Sequence of chain 1.A:
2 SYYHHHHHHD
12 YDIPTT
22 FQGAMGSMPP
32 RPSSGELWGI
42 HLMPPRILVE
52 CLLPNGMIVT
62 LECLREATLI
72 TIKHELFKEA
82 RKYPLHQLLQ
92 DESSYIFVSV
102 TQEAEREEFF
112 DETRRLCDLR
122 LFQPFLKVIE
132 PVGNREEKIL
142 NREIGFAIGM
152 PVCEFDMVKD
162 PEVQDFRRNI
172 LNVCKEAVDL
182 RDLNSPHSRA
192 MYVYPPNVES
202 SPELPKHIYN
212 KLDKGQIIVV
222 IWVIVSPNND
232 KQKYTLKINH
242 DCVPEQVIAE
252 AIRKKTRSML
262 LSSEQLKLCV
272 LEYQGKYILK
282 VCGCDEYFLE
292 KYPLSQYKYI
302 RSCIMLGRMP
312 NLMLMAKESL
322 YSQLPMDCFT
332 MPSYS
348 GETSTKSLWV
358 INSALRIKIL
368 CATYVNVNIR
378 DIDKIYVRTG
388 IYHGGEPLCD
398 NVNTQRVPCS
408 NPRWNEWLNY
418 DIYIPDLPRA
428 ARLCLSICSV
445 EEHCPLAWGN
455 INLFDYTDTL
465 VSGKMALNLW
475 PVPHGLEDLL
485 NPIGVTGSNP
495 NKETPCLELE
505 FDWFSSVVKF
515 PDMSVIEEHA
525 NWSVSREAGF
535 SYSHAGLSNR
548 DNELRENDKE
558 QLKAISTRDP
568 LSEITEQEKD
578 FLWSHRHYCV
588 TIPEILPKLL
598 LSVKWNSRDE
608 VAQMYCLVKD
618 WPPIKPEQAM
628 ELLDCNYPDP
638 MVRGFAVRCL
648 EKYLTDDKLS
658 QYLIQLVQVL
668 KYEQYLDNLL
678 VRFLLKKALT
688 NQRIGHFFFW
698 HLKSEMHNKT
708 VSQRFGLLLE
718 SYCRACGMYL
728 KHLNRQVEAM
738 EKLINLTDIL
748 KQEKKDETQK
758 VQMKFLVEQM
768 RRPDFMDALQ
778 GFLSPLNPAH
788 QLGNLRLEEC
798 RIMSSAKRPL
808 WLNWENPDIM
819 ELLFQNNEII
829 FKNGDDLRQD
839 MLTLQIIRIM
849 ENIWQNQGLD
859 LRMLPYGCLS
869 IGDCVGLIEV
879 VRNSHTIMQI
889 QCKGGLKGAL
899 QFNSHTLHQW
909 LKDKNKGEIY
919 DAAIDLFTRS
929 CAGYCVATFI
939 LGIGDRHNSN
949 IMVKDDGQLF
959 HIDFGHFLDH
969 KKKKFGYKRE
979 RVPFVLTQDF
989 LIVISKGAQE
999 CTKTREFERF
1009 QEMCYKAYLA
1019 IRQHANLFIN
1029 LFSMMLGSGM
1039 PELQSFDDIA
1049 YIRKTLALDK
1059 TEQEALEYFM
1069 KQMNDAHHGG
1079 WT

Binding-site contacts:
Ligand atom C2 contacts residue ASN57 of chain 1.B at 3.1 Å.
Ligand atom N1 contacts residue ASN56 of chain 1.B at 3.7 Å.
Ligand atom C3 contacts residue ASN56 of chain 1.B at 3.7 Å.
Ligand atom C6 contacts residue ASN633 of chain 1.A at 3.6 Å.
Ligand atom C4 contacts residue ASN57 of chain 1.B at 4.2 Å.
Ligand atom C3 contacts residue ASN57 of chain 1.B at 3.4 Å.
Ligand atom C1 contacts residue ASN57 of chain 1.B at 3.7 Å.
Ligand atom N1 contacts residue GLY392 of chain 1.A at 4.4 Å.
Ligand atom C5 contacts residue ASN633 of chain 1.A at 4.3 Å.
Ligand atom C4 contacts residue ASN56 of chain 1.B at 4.3 Å.
Ligand atom N contacts residue PHE1044 of chain 1.A at 3.9 Å.
Ligand atom N contacts residue ASN633 of chain 1.A at 4.0 Å.

This protein binds this small molecule.
Small molecule (SMILES): Cc1c(N)cccc1N

Sequence of chain 1.B:
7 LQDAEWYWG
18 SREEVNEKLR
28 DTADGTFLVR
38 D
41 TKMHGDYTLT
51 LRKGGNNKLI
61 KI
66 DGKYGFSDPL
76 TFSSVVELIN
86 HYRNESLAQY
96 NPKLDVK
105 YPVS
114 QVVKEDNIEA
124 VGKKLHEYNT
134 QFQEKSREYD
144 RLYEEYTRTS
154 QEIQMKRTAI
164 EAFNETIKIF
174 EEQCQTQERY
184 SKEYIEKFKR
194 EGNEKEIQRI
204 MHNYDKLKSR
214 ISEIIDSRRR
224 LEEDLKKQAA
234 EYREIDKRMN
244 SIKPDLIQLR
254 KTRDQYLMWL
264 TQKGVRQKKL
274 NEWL